This protein binds this small molecule.
Small molecule (SMILES): C[C@H](CCC(=O)O)[C@H]1CC[C@H]2[C@@H]3[C@H](O)C[C@@H]4C[C@H](O)CC[C@]4(C)[C@H]3C[C@H](O)[C@]12C

Binding-site contacts:
Ligand atom C1 contacts residue ILE69 of chain 1.IA at 4.2 Å (hydrophobic).
Ligand atom C12 contacts residue PHE70 of chain 1.IA at 4.1 Å (hydrophobic).
Ligand atom C19 contacts residue HIS74 of chain 1.IA at 3.3 Å.
Ligand atom C12 contacts residue ARG66 of chain 1.IA at 3.5 Å.
Ligand atom C6 contacts residue LYS28 of chain 1.L at 4.1 Å.
Ligand atom O12 contacts residue ARG66 of chain 1.IA at 3.2 Å (salt-bridge).
Ligand atom C18 contacts residue TYR35 of chain 1.L at 3.7 Å (hydrophobic).
Ligand atom O3 contacts residue LYS28 of chain 1.L at 4.1 Å.
Ligand atom C24 contacts residue ARG66 of chain 1.IA at 4.0 Å.
Ligand atom C17 contacts residue ARG66 of chain 1.IA at 3.8 Å.
Ligand atom C4 contacts residue THR26 of chain 1.L at 3.3 Å.
Ligand atom C19 contacts residue TYR35 of chain 1.L at 3.5 Å (hydrophobic).
Ligand atom C20 contacts residue THR38 of chain 1.L at 3.7 Å.
Ligand atom C21 contacts residue ARG66 of chain 1.IA at 3.5 Å.
Ligand atom C23 contacts residue ARG66 of chain 1.IA at 3.3 Å.
Ligand atom C21 contacts residue HIS67 of chain 1.IA at 3.6 Å.
Ligand atom O25 contacts residue LYS63 of chain 1.IA at 3.6 Å (salt-bridge).
Ligand atom C14 contacts residue ARG66 of chain 1.IA at 4.1 Å.
Ligand atom C7 contacts residue LYS28 of chain 1.L at 4.2 Å.
Ligand atom C23 contacts residue HIS67 of chain 1.IA at 3.5 Å.
Ligand atom C21 contacts residue PHE70 of chain 1.IA at 4.1 Å (hydrophobic).
Ligand atom C5 contacts residue THR26 of chain 1.L at 3.7 Å.
Ligand atom O26 contacts residue HIS67 of chain 1.IA at 2.9 Å.
Ligand atom C18 contacts residue PHE70 of chain 1.IA at 3.7 Å (hydrophobic).
Ligand atom C15 contacts residue ARG66 of chain 1.IA at 3.6 Å.
Ligand atom C11 contacts residue PHE70 of chain 1.IA at 3.9 Å (hydrophobic).
Ligand atom C22 contacts residue LEU34 of chain 1.L at 4.2 Å (hydrophobic).
Ligand atom C24 contacts residue HIS67 of chain 1.IA at 3.7 Å.
Ligand atom C16 contacts residue LEU34 of chain 1.L at 4.0 Å (hydrophobic).
Ligand atom O7 contacts residue LYS28 of chain 1.L at 3.4 Å.
Ligand atom C22 contacts residue THR38 of chain 1.L at 3.8 Å.
Ligand atom O26 contacts residue LYS63 of chain 1.IA at 3.1 Å (salt-bridge).
Ligand atom C16 contacts residue ARG66 of chain 1.IA at 3.4 Å.
Ligand atom C2 contacts residue ILE69 of chain 1.IA at 3.7 Å (hydrophobic).
Ligand atom C6 contacts residue THR26 of chain 1.L at 3.4 Å.
Ligand atom C1 contacts residue HIS74 of chain 1.IA at 4.3 Å.
Ligand atom C15 contacts residue ASN31 of chain 1.L at 4.3 Å.
Ligand atom C22 contacts residue HIS67 of chain 1.IA at 4.0 Å.
Ligand atom C24 contacts residue LYS63 of chain 1.IA at 3.8 Å.
Ligand atom C21 contacts residue THR38 of chain 1.L at 3.8 Å.

Sequence of chain 1.IA:
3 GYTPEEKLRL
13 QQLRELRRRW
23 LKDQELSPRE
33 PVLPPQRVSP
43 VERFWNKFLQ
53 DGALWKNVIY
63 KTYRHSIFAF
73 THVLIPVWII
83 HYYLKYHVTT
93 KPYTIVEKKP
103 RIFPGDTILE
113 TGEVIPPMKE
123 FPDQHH

Sequence of chain 1.L:
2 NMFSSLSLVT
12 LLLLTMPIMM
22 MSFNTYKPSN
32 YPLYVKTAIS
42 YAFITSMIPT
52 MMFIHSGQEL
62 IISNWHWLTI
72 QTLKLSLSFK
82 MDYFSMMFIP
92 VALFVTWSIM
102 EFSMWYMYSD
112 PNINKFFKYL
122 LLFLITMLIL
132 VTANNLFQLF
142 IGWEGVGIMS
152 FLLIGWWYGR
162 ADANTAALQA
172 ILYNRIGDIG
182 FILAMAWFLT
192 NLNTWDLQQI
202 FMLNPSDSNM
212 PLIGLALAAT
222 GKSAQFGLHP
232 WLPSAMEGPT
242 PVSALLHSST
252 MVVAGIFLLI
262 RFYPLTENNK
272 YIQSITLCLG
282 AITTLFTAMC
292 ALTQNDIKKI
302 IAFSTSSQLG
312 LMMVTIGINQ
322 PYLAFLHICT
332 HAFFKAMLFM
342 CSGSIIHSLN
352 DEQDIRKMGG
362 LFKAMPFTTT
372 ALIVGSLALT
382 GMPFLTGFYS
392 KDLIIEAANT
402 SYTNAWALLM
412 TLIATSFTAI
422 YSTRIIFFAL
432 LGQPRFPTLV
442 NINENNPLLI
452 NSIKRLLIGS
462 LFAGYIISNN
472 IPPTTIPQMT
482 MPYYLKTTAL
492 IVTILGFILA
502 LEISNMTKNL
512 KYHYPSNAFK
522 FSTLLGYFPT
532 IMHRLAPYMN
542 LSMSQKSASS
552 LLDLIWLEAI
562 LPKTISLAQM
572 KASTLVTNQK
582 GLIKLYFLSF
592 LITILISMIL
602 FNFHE